Binding-site contacts:
Ligand atom C5 contacts residue ASN84 of chain 1.C at 3.7 Å.
Ligand atom N2 contacts residue ASN84 of chain 1.C at 2.7 Å (h-bond).
Ligand atom C4 contacts residue ASN84 of chain 1.C at 4.1 Å.
Ligand atom O5 contacts residue ASN84 of chain 1.C at 2.4 Å (h-bond).
Ligand atom O7 contacts residue ASN84 of chain 1.C at 3.2 Å (h-bond).
Ligand atom C7 contacts residue ASN84 of chain 1.C at 3.1 Å.
Ligand atom O6 contacts residue ARG639 of chain 1.C at 3.6 Å (salt-bridge).
Ligand atom C8 contacts residue ASN84 of chain 1.C at 4.2 Å.
Ligand atom C3 contacts residue ASN84 of chain 1.C at 3.6 Å.
Ligand atom C2 contacts residue ASN84 of chain 1.C at 2.3 Å.
Ligand atom C6 contacts residue ARG639 of chain 1.C at 3.9 Å.
Ligand atom C1 contacts residue ASN84 of chain 1.C at 1.4 Å.

Sequence of chain 1.C:
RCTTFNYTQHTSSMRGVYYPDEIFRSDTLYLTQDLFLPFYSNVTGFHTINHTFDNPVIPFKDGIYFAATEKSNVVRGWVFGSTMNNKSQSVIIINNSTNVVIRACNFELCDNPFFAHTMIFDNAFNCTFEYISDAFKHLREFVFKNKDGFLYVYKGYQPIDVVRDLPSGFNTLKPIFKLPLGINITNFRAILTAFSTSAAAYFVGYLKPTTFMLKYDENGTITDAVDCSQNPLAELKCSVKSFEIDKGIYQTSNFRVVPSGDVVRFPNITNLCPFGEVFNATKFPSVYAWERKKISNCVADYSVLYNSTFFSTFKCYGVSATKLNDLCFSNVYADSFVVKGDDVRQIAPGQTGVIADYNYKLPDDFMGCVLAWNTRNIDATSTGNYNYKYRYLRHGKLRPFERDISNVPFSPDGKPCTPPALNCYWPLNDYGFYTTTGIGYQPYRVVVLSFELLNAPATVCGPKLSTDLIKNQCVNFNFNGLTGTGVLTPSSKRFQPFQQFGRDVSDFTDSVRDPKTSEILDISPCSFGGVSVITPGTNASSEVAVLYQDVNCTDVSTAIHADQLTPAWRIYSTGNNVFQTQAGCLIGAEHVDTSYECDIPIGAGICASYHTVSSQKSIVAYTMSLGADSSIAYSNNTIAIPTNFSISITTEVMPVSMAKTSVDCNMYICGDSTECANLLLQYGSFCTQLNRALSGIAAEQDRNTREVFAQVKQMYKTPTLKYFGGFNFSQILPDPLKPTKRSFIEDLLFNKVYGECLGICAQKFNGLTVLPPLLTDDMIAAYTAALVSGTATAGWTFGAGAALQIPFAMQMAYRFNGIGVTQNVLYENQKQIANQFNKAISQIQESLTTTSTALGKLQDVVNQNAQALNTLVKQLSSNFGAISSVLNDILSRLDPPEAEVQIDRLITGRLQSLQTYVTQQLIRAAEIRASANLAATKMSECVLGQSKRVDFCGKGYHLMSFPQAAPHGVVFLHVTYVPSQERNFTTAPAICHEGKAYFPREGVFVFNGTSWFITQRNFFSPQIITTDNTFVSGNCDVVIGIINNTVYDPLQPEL

A protein and the small-molecule ligand that binds it are described below.
Small molecule (SMILES): CC(=O)N[C@@H]1[C@@H](O)[C@H](O)[C@@H](CO)O[C@H]1O